The small molecule below binds the protein below.
Small molecule (SMILES): CC(=O)N[C@H]1[C@H](O[C@H]2[C@H](O)[C@@H](NC(C)=O)CO[C@@H]2CO)O[C@H](CO)[C@@H](O)[C@@H]1O

Sequence of chain 14.T:
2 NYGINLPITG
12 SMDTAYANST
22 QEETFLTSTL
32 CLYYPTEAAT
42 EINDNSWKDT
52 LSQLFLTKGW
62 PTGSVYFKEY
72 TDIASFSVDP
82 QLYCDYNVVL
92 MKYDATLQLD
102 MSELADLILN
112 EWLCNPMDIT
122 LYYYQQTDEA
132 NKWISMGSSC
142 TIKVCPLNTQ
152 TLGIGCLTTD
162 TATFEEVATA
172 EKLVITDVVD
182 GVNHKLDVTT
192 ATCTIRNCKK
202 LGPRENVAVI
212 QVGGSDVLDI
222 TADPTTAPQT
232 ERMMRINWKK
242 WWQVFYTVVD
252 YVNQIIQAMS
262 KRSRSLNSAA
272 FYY

Binding-site contacts:
Ligand atom O7 contacts residue ASN19 of chain 14.T at 4.1 Å.
Ligand atom C2 contacts residue ASN19 of chain 14.T at 3.0 Å.
Ligand atom N2 contacts residue ASN19 of chain 14.T at 3.1 Å (h-bond).
Ligand atom C8 contacts residue ASN19 of chain 14.T at 4.3 Å.
Ligand atom C7 contacts residue ASN19 of chain 14.T at 3.6 Å.
Ligand atom C1 contacts residue ASN19 of chain 14.T at 1.7 Å.
Ligand atom C3 contacts residue ASN19 of chain 14.T at 4.1 Å.
Ligand atom O5 contacts residue ASN19 of chain 14.T at 2.8 Å (h-bond).
Ligand atom C5 contacts residue ASN19 of chain 14.T at 3.8 Å.